Sequence of chain 1.B:
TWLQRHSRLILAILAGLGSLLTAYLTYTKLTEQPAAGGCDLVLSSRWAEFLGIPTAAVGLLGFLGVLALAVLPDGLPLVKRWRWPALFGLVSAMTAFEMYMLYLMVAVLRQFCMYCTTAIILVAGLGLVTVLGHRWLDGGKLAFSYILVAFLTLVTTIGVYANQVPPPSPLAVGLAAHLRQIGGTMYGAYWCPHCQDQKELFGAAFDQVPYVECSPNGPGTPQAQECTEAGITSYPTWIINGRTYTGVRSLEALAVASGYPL

A protein and the small-molecule ligand that binds it are described below.
Small molecule (SMILES): COC1=C(OC)C(=O)C(C/C=C(\C)CC/C=C(\C)CC/C=C(\C)CC/C=C(\C)CC/C=C(\C)CC/C=C(\C)CC/C=C(\C)CC/C=C(\C)CC/C=C(\C)CCC=C(C)C)=C(C)C1=O

Binding-site contacts:
Ligand atom C13 contacts residue PHE114 of chain 1.B at 3.6 Å (hydrophobic).
Ligand atom O2 contacts residue MET122 of chain 1.B at 3.3 Å.
Ligand atom C11 contacts residue GLY76 of chain 1.B at 3.6 Å.
Ligand atom C3 contacts residue VAL59 of chain 1.B at 3.8 Å (hydrophobic).
Ligand atom C14 contacts residue GLY76 of chain 1.B at 3.5 Å.
Ligand atom C17 contacts residue MET111 of chain 1.B at 3.8 Å (hydrophobic).
Ligand atom C1M contacts residue MET118 of chain 1.B at 3.4 Å (hydrophobic).
Ligand atom C20 contacts residue THR170 of chain 1.B at 3.7 Å.
Ligand atom C2 contacts residue MET118 of chain 1.B at 3.6 Å (hydrophobic).
Ligand atom O2 contacts residue MET118 of chain 1.B at 3.0 Å (h-bond).
Ligand atom C1M contacts residue ILE137 of chain 1.B at 3.8 Å (hydrophobic).
Ligand atom C12 contacts residue PHE114 of chain 1.B at 3.7 Å (hydrophobic).
Ligand atom C11 contacts residue THR72 of chain 1.B at 3.4 Å.
Ligand atom C4M contacts residue ALA65 of chain 1.B at 3.7 Å (hydrophobic).
Ligand atom C1 contacts residue CYS133 of chain 1.B at 3.4 Å (hydrophobic).
Ligand atom C13 contacts residue GLY76 of chain 1.B at 3.5 Å.
Ligand atom C3M contacts residue LEU121 of chain 1.B at 3.7 Å (hydrophobic).
Ligand atom C7 contacts residue GLU115 of chain 1.B at 3.8 Å.
Ligand atom C5 contacts residue CYS133 of chain 1.B at 3.6 Å (hydrophobic).
Ligand atom C12 contacts residue GLU115 of chain 1.B at 3.4 Å.
Ligand atom O3 contacts residue VAL59 of chain 1.B at 3.3 Å.
Ligand atom C3 contacts residue MET118 of chain 1.B at 3.6 Å (hydrophobic).
Ligand atom C1M contacts residue CYS133 of chain 1.B at 3.4 Å (hydrophobic).
Ligand atom C20 contacts residue ALA110 of chain 1.B at 3.3 Å (hydrophobic).
Ligand atom C15 contacts residue MET111 of chain 1.B at 3.8 Å (hydrophobic).
Ligand atom C4 contacts residue CYS133 of chain 1.B at 3.8 Å (hydrophobic).
Ligand atom C4M contacts residue VAL59 of chain 1.B at 3.4 Å (hydrophobic).
Ligand atom C16 contacts residue GLY76 of chain 1.B at 3.7 Å.
Ligand atom C3M contacts residue TRP64 of chain 1.B at 3.7 Å (hydrophobic).
Ligand atom C4M contacts residue LEU60 of chain 1.B at 3.6 Å (hydrophobic).
Ligand atom C3 contacts residue CYS133 of chain 1.B at 3.8 Å (hydrophobic).
Ligand atom C3M contacts residue MET118 of chain 1.B at 3.7 Å (hydrophobic).
Ligand atom C8 contacts residue GLU115 of chain 1.B at 3.6 Å.
Ligand atom C6 contacts residue CYS133 of chain 1.B at 3.5 Å (hydrophobic).
Ligand atom C15 contacts residue GLU115 of chain 1.B at 3.4 Å.
Ligand atom C2 contacts residue CYS133 of chain 1.B at 3.6 Å (hydrophobic).
Ligand atom C16 contacts residue VAL75 of chain 1.B at 3.7 Å (hydrophobic).
Ligand atom C10 contacts residue THR34 of chain 1.B at 3.5 Å.
Ligand atom C1 contacts residue MET118 of chain 1.B at 3.6 Å (hydrophobic).
Ligand atom C16 contacts residue MET111 of chain 1.B at 3.7 Å (hydrophobic).